Sequence of chain 1.B:
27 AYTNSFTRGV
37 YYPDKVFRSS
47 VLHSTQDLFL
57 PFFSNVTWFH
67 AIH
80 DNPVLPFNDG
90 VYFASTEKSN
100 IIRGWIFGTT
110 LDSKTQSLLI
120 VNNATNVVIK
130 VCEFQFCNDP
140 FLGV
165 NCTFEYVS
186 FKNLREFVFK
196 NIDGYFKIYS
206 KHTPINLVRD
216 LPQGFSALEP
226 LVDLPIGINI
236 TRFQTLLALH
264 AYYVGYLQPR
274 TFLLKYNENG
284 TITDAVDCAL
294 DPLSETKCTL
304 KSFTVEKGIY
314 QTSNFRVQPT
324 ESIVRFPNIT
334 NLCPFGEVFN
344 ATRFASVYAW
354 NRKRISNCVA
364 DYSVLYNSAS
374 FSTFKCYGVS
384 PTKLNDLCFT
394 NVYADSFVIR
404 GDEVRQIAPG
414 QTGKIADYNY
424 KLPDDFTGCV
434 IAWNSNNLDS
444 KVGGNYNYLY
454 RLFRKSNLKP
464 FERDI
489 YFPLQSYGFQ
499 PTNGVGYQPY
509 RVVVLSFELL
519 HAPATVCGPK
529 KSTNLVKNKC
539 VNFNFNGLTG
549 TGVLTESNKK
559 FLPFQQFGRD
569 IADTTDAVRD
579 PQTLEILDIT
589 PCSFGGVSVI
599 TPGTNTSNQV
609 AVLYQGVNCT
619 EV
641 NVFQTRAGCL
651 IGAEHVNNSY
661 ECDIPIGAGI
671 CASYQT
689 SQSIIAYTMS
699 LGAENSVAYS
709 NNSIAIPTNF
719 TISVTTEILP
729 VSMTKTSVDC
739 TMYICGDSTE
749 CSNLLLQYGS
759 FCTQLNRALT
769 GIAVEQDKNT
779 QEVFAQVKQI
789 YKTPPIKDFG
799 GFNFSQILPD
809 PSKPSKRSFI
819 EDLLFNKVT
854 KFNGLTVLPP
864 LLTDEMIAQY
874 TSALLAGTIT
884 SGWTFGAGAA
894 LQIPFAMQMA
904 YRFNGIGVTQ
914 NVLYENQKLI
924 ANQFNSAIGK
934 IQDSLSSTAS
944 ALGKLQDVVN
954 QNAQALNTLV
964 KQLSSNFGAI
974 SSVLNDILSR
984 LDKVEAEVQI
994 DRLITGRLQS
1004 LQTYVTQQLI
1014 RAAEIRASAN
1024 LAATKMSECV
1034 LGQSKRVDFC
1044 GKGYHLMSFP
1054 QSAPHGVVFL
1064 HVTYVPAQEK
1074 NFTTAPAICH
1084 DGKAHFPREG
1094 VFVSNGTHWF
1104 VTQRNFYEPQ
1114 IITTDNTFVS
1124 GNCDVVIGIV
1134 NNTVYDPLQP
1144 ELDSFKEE

Binding-site contacts:
Ligand atom C6 contacts residue GLN926 of chain 1.B at 4.1 Å.
Ligand atom O7 contacts residue ASN717 of chain 1.B at 3.6 Å (h-bond).
Ligand atom C8 contacts residue GLN926 of chain 1.B at 4.4 Å.
Ligand atom C5 contacts residue LEU922 of chain 1.B at 4.1 Å (hydrophobic).
Ligand atom N2 contacts residue ASN717 of chain 1.B at 2.9 Å (h-bond).
Ligand atom C1 contacts residue LEU922 of chain 1.B at 4.4 Å (hydrophobic).
Ligand atom O6 contacts residue PHE718 of chain 1.B at 4.5 Å.
Ligand atom C6 contacts residue LEU922 of chain 1.B at 4.4 Å (hydrophobic).
Ligand atom C4 contacts residue ASN717 of chain 1.B at 4.2 Å.
Ligand atom C1 contacts residue ASN717 of chain 1.B at 1.4 Å.
Ligand atom O5 contacts residue ASN717 of chain 1.B at 2.3 Å (h-bond).
Ligand atom C2 contacts residue ASN717 of chain 1.B at 2.4 Å.
Ligand atom C8 contacts residue LEU922 of chain 1.B at 3.5 Å (hydrophobic).
Ligand atom C5 contacts residue ASN717 of chain 1.B at 3.6 Å.
Ligand atom O7 contacts residue LEU922 of chain 1.B at 3.5 Å.
Ligand atom O4 contacts residue LEU922 of chain 1.B at 4.4 Å.
Ligand atom O6 contacts residue GLN926 of chain 1.B at 3.2 Å (h-bond).
Ligand atom C7 contacts residue LEU922 of chain 1.B at 3.6 Å (hydrophobic).
Ligand atom C7 contacts residue ASN717 of chain 1.B at 3.5 Å.
Ligand atom C3 contacts residue ASN717 of chain 1.B at 3.8 Å.

A protein and the small-molecule ligand that binds it are described below.
Small molecule (SMILES): CC(=O)N[C@H]1[C@H](O[C@H]2[C@H](O)[C@@H](NC(C)=O)CO[C@@H]2CO)O[C@H](CO)[C@@H](O)[C@@H]1O